Binding-site contacts:
Ligand atom O6 contacts residue PHE65 of chain 1.Q at 3.6 Å.
Ligand atom C1 contacts residue ILE292 of chain 1.M at 4.0 Å (hydrophobic).
Ligand atom C6 contacts residue ILE292 of chain 1.M at 4.4 Å (hydrophobic).
Ligand atom C5 contacts residue ILE292 of chain 1.M at 4.4 Å (hydrophobic).
Ligand atom C8 contacts residue PHE65 of chain 1.Q at 3.6 Å (hydrophobic).
Ligand atom N2 contacts residue ASN271 of chain 1.M at 2.9 Å (h-bond).
Ligand atom C1 contacts residue ASN271 of chain 1.M at 1.4 Å.
Ligand atom O5 contacts residue ASN271 of chain 1.M at 2.3 Å (h-bond).
Ligand atom C5 contacts residue ASN271 of chain 1.M at 3.6 Å.
Ligand atom N2 contacts residue GLY409 of chain 1.M at 4.5 Å.
Ligand atom O5 contacts residue ILE292 of chain 1.M at 3.3 Å.
Ligand atom C2 contacts residue ASN271 of chain 1.M at 2.5 Å.
Ligand atom C4 contacts residue ASN271 of chain 1.M at 4.3 Å.
Ligand atom C8 contacts residue GLY409 of chain 1.M at 4.4 Å.
Ligand atom C8 contacts residue VAL410 of chain 1.M at 4.0 Å (hydrophobic).
Ligand atom C7 contacts residue ASN271 of chain 1.M at 4.0 Å.
Ligand atom O6 contacts residue ILE292 of chain 1.M at 3.9 Å.
Ligand atom C3 contacts residue ASN271 of chain 1.M at 3.8 Å.

Sequence of chain 1.Q:
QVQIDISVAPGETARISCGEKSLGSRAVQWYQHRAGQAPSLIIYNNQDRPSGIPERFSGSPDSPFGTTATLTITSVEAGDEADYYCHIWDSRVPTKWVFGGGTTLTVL

The protein below binds the small molecule below.
Small molecule (SMILES): CC(=O)N[C@H]1[C@H](O[C@H]2[C@H](O)[C@@H](NC(C)=O)CO[C@@H]2CO)O[C@H](CO)[C@@H](O)[C@@H]1O

Sequence of chain 1.M:
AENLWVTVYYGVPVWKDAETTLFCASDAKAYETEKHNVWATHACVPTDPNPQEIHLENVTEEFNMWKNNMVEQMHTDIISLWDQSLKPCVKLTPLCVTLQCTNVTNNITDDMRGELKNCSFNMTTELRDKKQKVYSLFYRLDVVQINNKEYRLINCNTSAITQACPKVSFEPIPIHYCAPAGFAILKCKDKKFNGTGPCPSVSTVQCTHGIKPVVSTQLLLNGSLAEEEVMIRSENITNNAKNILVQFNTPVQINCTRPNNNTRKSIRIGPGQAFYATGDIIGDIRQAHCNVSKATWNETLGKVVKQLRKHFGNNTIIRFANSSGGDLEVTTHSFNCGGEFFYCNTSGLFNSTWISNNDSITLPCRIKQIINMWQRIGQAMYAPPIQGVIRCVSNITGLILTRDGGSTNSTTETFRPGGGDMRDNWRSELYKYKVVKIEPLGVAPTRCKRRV